Sequence of chain 2.B:
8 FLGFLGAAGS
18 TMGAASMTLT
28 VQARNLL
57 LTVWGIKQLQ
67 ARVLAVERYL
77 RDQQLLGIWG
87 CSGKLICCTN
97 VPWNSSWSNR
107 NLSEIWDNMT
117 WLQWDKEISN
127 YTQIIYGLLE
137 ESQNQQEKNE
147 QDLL

Binding-site contacts:
Ligand atom O6 contacts residue SER102 of chain 2.B at 3.2 Å (h-bond).
Ligand atom C1 contacts residue ASN100 of chain 2.B at 1.4 Å.
Ligand atom C6 contacts residue SER102 of chain 2.B at 4.3 Å.
Ligand atom C7 contacts residue ASN100 of chain 2.B at 3.5 Å.
Ligand atom C5 contacts residue SER102 of chain 2.B at 4.2 Å.
Ligand atom C2 contacts residue ASN100 of chain 2.B at 2.3 Å.
Ligand atom N2 contacts residue ASN100 of chain 2.B at 2.8 Å (h-bond).
Ligand atom O5 contacts residue ASN100 of chain 2.B at 2.4 Å (h-bond).
Ligand atom C1 contacts residue SER102 of chain 2.B at 3.9 Å.
Ligand atom C8 contacts residue ASN100 of chain 2.B at 4.5 Å.
Ligand atom O7 contacts residue ASN100 of chain 2.B at 3.8 Å.
Ligand atom C3 contacts residue ASN100 of chain 2.B at 3.6 Å.
Ligand atom C5 contacts residue ASN100 of chain 2.B at 3.7 Å.
Ligand atom O5 contacts residue SER102 of chain 2.B at 3.3 Å (h-bond).
Ligand atom C4 contacts residue ASN100 of chain 2.B at 4.1 Å.

A protein and the small-molecule ligand that binds it are described below.
Small molecule (SMILES): CC(=O)N[C@@H]1[C@@H](O)[C@H](O)[C@@H](CO)O[C@H]1O